Binding-site contacts:
Ligand atom O4 contacts residue TRP138 of chain 5.E at 3.1 Å.
Ligand atom O5 contacts residue ASN120 of chain 5.E at 2.4 Å (h-bond).
Ligand atom N2 contacts residue TRP138 of chain 5.E at 3.7 Å.
Ligand atom C1 contacts residue TRP138 of chain 5.E at 3.9 Å (hydrophobic).
Ligand atom C5 contacts residue ASN120 of chain 5.E at 3.6 Å.
Ligand atom C2 contacts residue ASN120 of chain 5.E at 2.6 Å.
Ligand atom O7 contacts residue TRP138 of chain 5.E at 3.8 Å.
Ligand atom C4 contacts residue TRP138 of chain 5.E at 3.3 Å (hydrophobic).
Ligand atom C5 contacts residue ASN120 of chain 5.E at 3.9 Å.
Ligand atom C8 contacts residue ASN120 of chain 5.E at 4.1 Å.
Ligand atom O5 contacts residue ASN120 of chain 5.E at 4.0 Å.
Ligand atom C3 contacts residue ASN120 of chain 5.E at 3.9 Å.
Ligand atom C7 contacts residue ASN120 of chain 5.E at 3.8 Å.
Ligand atom C2 contacts residue TRP138 of chain 5.E at 3.8 Å (hydrophobic).
Ligand atom C3 contacts residue TRP138 of chain 5.E at 2.9 Å (hydrophobic).
Ligand atom C8 contacts residue TRP138 of chain 5.E at 4.0 Å (hydrophobic).
Ligand atom C4 contacts residue ASN120 of chain 5.E at 4.2 Å.
Ligand atom C1 contacts residue ASN120 of chain 5.E at 1.4 Å.
Ligand atom N2 contacts residue ASN120 of chain 5.E at 3.0 Å (h-bond).
Ligand atom O5 contacts residue TRP138 of chain 5.E at 4.3 Å.
Ligand atom C8 contacts residue GLY119 of chain 5.E at 3.9 Å.
Ligand atom C7 contacts residue TRP138 of chain 5.E at 4.3 Å (hydrophobic).
Ligand atom C6 contacts residue ASN120 of chain 5.E at 3.0 Å.
Ligand atom O3 contacts residue TRP138 of chain 5.E at 3.5 Å.
Ligand atom O7 contacts residue ASN120 of chain 5.E at 4.4 Å.
Ligand atom C5 contacts residue TRP138 of chain 5.E at 3.5 Å (hydrophobic).

This small molecule binds to this protein.
Small molecule (SMILES): CC(=O)N[C@H]1[C@H](O[C@H]2[C@H](O)[C@@H](NC(C)=O)CO[C@@H]2CO[C@@H]2O[C@@H](C)[C@@H](O)[C@@H](O)[C@@H]2O)O[C@H](CO)[C@@H](O[C@@H]2O[C@H](CO)[C@@H](O)[C@H](O[C@@H]3O[C@H](CO)[C@@H](O)[C@H](O)[C@@H]3O)[C@@H]2O)[C@@H]1O

Sequence of chain 5.E:
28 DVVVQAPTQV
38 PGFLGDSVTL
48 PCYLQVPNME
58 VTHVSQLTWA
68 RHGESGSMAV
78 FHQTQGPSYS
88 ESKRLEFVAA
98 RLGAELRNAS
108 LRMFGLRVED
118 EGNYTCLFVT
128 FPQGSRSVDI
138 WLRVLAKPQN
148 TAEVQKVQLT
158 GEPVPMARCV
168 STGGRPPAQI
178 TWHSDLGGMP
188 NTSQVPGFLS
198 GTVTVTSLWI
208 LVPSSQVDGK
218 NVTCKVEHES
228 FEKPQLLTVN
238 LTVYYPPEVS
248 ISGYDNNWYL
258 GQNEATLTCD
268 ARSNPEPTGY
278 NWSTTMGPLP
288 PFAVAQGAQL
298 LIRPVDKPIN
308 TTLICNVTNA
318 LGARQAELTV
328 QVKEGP